Binding-site contacts:
Ligand atom C7 contacts residue ASN391 of chain 2.B at 3.7 Å.
Ligand atom O4 contacts residue GLN492 of chain 2.B at 3.2 Å (h-bond).
Ligand atom C6 contacts residue SER393 of chain 2.B at 4.3 Å.
Ligand atom N2 contacts residue ASN391 of chain 2.B at 2.9 Å (h-bond).
Ligand atom C5 contacts residue HIS493 of chain 2.B at 4.4 Å.
Ligand atom C2 contacts residue ASN391 of chain 2.B at 2.5 Å.
Ligand atom C6 contacts residue HIS493 of chain 2.B at 4.0 Å.
Ligand atom C1 contacts residue SER393 of chain 2.B at 4.0 Å.
Ligand atom C1 contacts residue ASN391 of chain 2.B at 1.4 Å.
Ligand atom O6 contacts residue SER393 of chain 2.B at 3.6 Å.
Ligand atom O5 contacts residue SER393 of chain 2.B at 3.8 Å.
Ligand atom C5 contacts residue GLN492 of chain 2.B at 4.1 Å.
Ligand atom O6 contacts residue LYS396 of chain 2.B at 2.9 Å (salt-bridge).
Ligand atom C3 contacts residue GLN492 of chain 2.B at 4.3 Å.
Ligand atom C5 contacts residue SER393 of chain 2.B at 3.8 Å.
Ligand atom C5 contacts residue ASN391 of chain 2.B at 3.6 Å.
Ligand atom C4 contacts residue ASN391 of chain 2.B at 4.2 Å.
Ligand atom C4 contacts residue GLN492 of chain 2.B at 4.0 Å.
Ligand atom O7 contacts residue ASN391 of chain 2.B at 4.0 Å.
Ligand atom C3 contacts residue ASN391 of chain 2.B at 3.8 Å.
Ligand atom O4 contacts residue HIS493 of chain 2.B at 4.1 Å.
Ligand atom O5 contacts residue ASN391 of chain 2.B at 2.3 Å (h-bond).
Ligand atom C6 contacts residue LYS396 of chain 2.B at 3.4 Å.
Ligand atom O6 contacts residue HIS493 of chain 2.B at 3.9 Å.

The protein below binds the small molecule below.
Small molecule (SMILES): CC(=O)N[C@@H]1[C@@H](O)[C@H](O)[C@@H](CO)O[C@H]1O

Sequence of chain 2.B:
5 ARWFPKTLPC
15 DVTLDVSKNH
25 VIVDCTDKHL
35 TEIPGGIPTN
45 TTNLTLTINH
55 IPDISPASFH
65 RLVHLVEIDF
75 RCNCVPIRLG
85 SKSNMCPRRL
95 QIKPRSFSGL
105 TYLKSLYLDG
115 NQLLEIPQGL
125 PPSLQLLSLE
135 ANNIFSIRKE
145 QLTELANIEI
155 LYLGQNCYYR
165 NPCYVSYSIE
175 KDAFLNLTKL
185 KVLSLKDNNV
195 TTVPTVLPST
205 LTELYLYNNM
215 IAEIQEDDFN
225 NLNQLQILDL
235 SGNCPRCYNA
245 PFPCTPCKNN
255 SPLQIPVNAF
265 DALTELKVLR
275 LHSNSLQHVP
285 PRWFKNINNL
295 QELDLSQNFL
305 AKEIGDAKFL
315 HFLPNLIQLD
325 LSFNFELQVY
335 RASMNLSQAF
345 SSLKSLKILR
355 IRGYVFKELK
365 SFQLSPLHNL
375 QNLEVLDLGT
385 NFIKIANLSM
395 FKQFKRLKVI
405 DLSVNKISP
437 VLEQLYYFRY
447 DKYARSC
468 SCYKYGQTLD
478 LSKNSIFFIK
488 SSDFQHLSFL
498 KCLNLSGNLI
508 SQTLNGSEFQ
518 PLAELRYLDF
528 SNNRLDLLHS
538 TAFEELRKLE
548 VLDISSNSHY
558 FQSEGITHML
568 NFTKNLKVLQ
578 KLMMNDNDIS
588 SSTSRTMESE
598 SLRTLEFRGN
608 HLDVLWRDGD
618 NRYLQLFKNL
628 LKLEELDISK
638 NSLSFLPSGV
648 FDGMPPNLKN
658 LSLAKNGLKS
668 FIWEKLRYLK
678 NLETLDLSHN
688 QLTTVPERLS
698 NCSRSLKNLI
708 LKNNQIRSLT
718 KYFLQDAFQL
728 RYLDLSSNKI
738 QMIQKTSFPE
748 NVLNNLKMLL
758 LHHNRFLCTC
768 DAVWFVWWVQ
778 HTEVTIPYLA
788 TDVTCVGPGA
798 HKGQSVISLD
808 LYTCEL